Sequence of chain 1.G:
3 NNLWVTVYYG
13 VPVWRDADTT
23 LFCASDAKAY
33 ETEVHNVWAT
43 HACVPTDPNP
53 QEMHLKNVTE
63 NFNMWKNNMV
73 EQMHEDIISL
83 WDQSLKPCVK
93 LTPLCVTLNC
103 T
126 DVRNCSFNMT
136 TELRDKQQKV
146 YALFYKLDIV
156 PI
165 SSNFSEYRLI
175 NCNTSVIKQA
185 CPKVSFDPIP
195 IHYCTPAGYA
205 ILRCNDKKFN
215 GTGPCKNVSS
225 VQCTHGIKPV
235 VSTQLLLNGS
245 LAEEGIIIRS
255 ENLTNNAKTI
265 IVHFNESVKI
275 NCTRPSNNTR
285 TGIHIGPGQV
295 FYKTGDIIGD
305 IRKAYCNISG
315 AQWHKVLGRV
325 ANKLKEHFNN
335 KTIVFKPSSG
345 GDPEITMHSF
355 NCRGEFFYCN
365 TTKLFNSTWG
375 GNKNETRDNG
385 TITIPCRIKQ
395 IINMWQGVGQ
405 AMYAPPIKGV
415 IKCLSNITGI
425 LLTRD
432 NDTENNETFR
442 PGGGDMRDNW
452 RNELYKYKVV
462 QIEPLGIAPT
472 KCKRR

Binding-site contacts:
Ligand atom C4 contacts residue ASN334 of chain 1.G at 4.1 Å.
Ligand atom C2 contacts residue ASN334 of chain 1.G at 2.4 Å.
Ligand atom C3 contacts residue ASN334 of chain 1.G at 3.8 Å.
Ligand atom C1 contacts residue ASN334 of chain 1.G at 1.4 Å.
Ligand atom C7 contacts residue ASN334 of chain 1.G at 3.9 Å.
Ligand atom O7 contacts residue ASN334 of chain 1.G at 4.3 Å.
Ligand atom N2 contacts residue ASN334 of chain 1.G at 2.9 Å (h-bond).
Ligand atom O5 contacts residue ASN334 of chain 1.G at 2.3 Å (h-bond).
Ligand atom C5 contacts residue ASN334 of chain 1.G at 3.6 Å.

This protein binds this small molecule.
Small molecule (SMILES): CC(=O)N[C@@H]1[C@@H](O)[C@H](O)[C@@H](CO)O[C@H]1O